Binding-site contacts:
Ligand atom N2 contacts residue ASN154 of chain 3.C at 3.2 Å (h-bond).
Ligand atom O6 contacts residue THR156 of chain 3.C at 2.7 Å (h-bond).
Ligand atom C1 contacts residue THR156 of chain 3.C at 4.2 Å.
Ligand atom C8 contacts residue ASN154 of chain 3.C at 2.3 Å.
Ligand atom O5 contacts residue ASN154 of chain 3.C at 4.1 Å.
Ligand atom C2 contacts residue ASN154 of chain 3.C at 3.6 Å.
Ligand atom O7 contacts residue VAL153 of chain 3.C at 4.1 Å.
Ligand atom O5 contacts residue THR156 of chain 3.C at 4.0 Å.
Ligand atom C1 contacts residue ASN154 of chain 3.C at 3.0 Å.
Ligand atom C5 contacts residue THR156 of chain 3.C at 4.1 Å.
Ligand atom O7 contacts residue GLY150 of chain 3.C at 4.2 Å.
Ligand atom O7 contacts residue ASN154 of chain 3.C at 2.1 Å (h-bond).
Ligand atom C7 contacts residue ASN154 of chain 3.C at 2.2 Å.
Ligand atom C6 contacts residue THR156 of chain 3.C at 3.7 Å.

This small molecule binds to this protein.
Small molecule (SMILES): CC(=O)N[C@H]1[C@H](O[C@H]2[C@H](O)[C@@H](NC(C)=O)CO[C@@H]2CO)O[C@H](CO)[C@@H](O)[C@@H]1O

Sequence of chain 3.C:
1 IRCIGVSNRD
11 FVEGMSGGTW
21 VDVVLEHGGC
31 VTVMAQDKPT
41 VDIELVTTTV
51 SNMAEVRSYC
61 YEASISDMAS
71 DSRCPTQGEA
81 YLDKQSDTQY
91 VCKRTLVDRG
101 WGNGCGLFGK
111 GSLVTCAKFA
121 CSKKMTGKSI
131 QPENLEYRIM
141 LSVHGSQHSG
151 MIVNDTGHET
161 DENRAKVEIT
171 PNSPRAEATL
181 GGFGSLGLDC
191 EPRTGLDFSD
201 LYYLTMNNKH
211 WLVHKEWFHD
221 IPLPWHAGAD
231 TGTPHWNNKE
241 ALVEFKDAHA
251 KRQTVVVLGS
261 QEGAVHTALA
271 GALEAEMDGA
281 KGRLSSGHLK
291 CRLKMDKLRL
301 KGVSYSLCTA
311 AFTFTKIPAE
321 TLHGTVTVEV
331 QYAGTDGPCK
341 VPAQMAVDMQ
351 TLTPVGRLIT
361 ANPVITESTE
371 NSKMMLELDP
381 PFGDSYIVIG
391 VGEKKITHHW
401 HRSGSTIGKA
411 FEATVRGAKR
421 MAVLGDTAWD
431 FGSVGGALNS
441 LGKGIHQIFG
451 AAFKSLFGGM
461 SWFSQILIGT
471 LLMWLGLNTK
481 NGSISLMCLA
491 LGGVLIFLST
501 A